Sequence of chain 1.C:
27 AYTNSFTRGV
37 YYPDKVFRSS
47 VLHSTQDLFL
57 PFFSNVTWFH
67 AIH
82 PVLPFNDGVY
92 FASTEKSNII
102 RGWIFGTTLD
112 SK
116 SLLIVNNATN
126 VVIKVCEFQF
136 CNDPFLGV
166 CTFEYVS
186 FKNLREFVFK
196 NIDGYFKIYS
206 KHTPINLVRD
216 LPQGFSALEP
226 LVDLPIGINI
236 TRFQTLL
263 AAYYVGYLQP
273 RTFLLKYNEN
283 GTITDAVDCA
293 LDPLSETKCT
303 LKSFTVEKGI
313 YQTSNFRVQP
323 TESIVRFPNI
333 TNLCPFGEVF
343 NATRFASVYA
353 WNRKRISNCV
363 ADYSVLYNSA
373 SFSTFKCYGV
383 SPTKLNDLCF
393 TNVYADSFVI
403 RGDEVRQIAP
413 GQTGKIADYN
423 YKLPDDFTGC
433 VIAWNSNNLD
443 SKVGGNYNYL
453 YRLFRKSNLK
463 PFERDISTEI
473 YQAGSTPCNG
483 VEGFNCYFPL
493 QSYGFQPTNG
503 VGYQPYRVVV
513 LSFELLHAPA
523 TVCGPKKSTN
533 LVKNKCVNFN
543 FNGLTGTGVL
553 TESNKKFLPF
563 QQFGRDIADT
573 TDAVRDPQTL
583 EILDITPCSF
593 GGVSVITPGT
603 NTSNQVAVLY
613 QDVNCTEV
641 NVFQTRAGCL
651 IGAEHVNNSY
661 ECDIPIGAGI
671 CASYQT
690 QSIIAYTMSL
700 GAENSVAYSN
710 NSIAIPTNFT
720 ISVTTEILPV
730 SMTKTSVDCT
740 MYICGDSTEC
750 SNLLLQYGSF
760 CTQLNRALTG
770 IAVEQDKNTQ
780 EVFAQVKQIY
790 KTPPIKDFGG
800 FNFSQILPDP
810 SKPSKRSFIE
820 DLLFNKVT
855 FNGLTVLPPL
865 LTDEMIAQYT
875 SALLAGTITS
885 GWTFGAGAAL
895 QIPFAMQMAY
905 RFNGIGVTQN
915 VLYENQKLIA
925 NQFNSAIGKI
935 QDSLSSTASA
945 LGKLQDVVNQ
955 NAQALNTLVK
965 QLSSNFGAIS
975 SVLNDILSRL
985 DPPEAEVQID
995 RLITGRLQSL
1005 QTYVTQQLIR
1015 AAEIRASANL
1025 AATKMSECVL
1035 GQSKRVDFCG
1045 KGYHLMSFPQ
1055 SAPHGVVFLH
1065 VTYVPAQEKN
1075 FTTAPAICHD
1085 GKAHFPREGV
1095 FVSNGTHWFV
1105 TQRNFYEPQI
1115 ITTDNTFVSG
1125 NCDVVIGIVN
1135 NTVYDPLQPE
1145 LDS

A protein and the small-molecule ligand that binds it are described below.
Small molecule (SMILES): CC(=O)N[C@@H]1[C@@H](O)[C@H](O)[C@@H](CO)O[C@H]1O

Binding-site contacts:
Ligand atom C5 contacts residue ASN343 of chain 1.C at 3.7 Å.
Ligand atom O7 contacts residue PHE342 of chain 1.C at 3.2 Å.
Ligand atom C8 contacts residue GLY339 of chain 1.C at 3.9 Å.
Ligand atom C3 contacts residue ASN343 of chain 1.C at 3.8 Å.
Ligand atom C7 contacts residue PHE342 of chain 1.C at 4.0 Å (hydrophobic).
Ligand atom O7 contacts residue PHE338 of chain 1.C at 3.3 Å (h-bond).
Ligand atom C4 contacts residue ASN343 of chain 1.C at 4.2 Å.
Ligand atom O5 contacts residue ASN343 of chain 1.C at 2.4 Å (h-bond).
Ligand atom O7 contacts residue ASN343 of chain 1.C at 3.1 Å (h-bond).
Ligand atom C2 contacts residue ASN343 of chain 1.C at 2.5 Å.
Ligand atom C7 contacts residue GLY339 of chain 1.C at 3.9 Å.
Ligand atom C1 contacts residue ASN343 of chain 1.C at 1.5 Å.
Ligand atom C7 contacts residue PHE338 of chain 1.C at 4.0 Å (hydrophobic).
Ligand atom C8 contacts residue PHE338 of chain 1.C at 4.0 Å (hydrophobic).
Ligand atom N2 contacts residue ASN343 of chain 1.C at 3.0 Å (h-bond).
Ligand atom C7 contacts residue ASN343 of chain 1.C at 3.3 Å.
Ligand atom O7 contacts residue GLY339 of chain 1.C at 3.2 Å.